Binding-site contacts:
Ligand atom N contacts residue VAL355 of chain 1.B at 2.3 Å (h-bond).
Ligand atom CG contacts residue THR314 of chain 1.B at 3.3 Å.
Ligand atom OD1 contacts residue ARG397 of chain 1.B at 3.4 Å (salt-bridge).
Ligand atom O contacts residue VAL355 of chain 1.B at 4.0 Å.
Ligand atom CG contacts residue ASP394 of chain 1.B at 3.5 Å.
Ligand atom O contacts residue ASN401 of chain 1.B at 4.3 Å.
Ligand atom C contacts residue THR398 of chain 1.B at 4.4 Å.
Ligand atom OD2 contacts residue THR314 of chain 1.B at 3.2 Å (h-bond).
Ligand atom C contacts residue ARG276 of chain 1.B at 4.3 Å.
Ligand atom CA contacts residue ASP394 of chain 1.B at 4.1 Å.
Ligand atom CG contacts residue ARG397 of chain 1.B at 4.3 Å.
Ligand atom O contacts residue MET311 of chain 1.B at 3.6 Å (h-bond).
Ligand atom CG contacts residue GLY359 of chain 1.B at 4.3 Å.
Ligand atom N contacts residue PRO356 of chain 1.B at 3.7 Å.
Ligand atom O contacts residue SER278 of chain 1.B at 2.8 Å.
Ligand atom CB contacts residue THR314 of chain 1.B at 3.6 Å.
Ligand atom OXT contacts residue THR398 of chain 1.B at 3.9 Å.
Ligand atom CA contacts residue VAL355 of chain 1.B at 3.7 Å (hydrophobic).
Ligand atom O contacts residue GLY354 of chain 1.B at 3.2 Å.
Ligand atom CB contacts residue MET311 of chain 1.B at 4.2 Å (hydrophobic).
Ligand atom C contacts residue SER278 of chain 1.B at 3.2 Å.
Ligand atom N contacts residue GLY354 of chain 1.B at 3.9 Å.
Ligand atom OD1 contacts residue ASP394 of chain 1.B at 2.4 Å (salt-bridge).
Ligand atom CB contacts residue ASP394 of chain 1.B at 4.1 Å.
Ligand atom C contacts residue VAL355 of chain 1.B at 4.0 Å (hydrophobic).
Ligand atom C contacts residue GLY354 of chain 1.B at 3.9 Å.
Ligand atom N contacts residue ASP394 of chain 1.B at 4.3 Å.
Ligand atom OD1 contacts residue THR314 of chain 1.B at 3.8 Å.
Ligand atom CA contacts residue ARG276 of chain 1.B at 4.2 Å.
Ligand atom CA contacts residue THR398 of chain 1.B at 4.1 Å.
Ligand atom OD2 contacts residue THR352 of chain 1.B at 4.2 Å.
Ligand atom CB contacts residue ASN401 of chain 1.B at 4.1 Å.
Ligand atom OXT contacts residue SER278 of chain 1.B at 2.2 Å (h-bond).
Ligand atom OXT contacts residue ARG276 of chain 1.B at 3.6 Å.
Ligand atom OD2 contacts residue GLY359 of chain 1.B at 3.5 Å (h-bond).
Ligand atom OXT contacts residue GLY354 of chain 1.B at 4.1 Å.
Ligand atom N contacts residue ARG276 of chain 1.B at 4.3 Å.
Ligand atom C contacts residue SER277 of chain 1.B at 4.2 Å.
Ligand atom N contacts residue ALA353 of chain 1.B at 4.1 Å.
Ligand atom OXT contacts residue SER277 of chain 1.B at 3.0 Å.

Sequence of chain 1.B:
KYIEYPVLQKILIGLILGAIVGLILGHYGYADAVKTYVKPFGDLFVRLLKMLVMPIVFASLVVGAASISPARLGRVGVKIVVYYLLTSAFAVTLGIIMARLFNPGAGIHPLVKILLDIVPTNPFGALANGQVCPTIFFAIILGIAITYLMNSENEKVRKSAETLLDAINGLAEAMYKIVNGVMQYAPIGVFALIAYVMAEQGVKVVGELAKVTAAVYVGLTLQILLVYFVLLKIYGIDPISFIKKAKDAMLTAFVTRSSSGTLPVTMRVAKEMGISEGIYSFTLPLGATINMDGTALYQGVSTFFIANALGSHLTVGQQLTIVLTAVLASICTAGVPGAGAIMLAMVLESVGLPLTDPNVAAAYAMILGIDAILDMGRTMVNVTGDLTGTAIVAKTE

A small-molecule ligand and the protein it binds are described below.
Small molecule (SMILES): N[C@@H](CC(=O)O)C(=O)O